Binding-site contacts:
Ligand atom C11 contacts residue TRP286 of chain 1.B at 3.5 Å (hydrophobic).
Ligand atom O3 contacts residue PHE297 of chain 1.B at 3.2 Å.
Ligand atom C8 contacts residue TRP286 of chain 1.B at 3.3 Å (hydrophobic).
Ligand atom C3 contacts residue PHE297 of chain 1.B at 3.7 Å (hydrophobic).
Ligand atom C5 contacts residue TYR337 of chain 1.B at 3.5 Å (hydrophobic).
Ligand atom C8 contacts residue TYR341 of chain 1.B at 3.7 Å (hydrophobic).
Ligand atom C9 contacts residue TRP286 of chain 1.B at 3.5 Å (hydrophobic).
Ligand atom C11 contacts residue TYR124 of chain 1.B at 3.8 Å (hydrophobic).
Ligand atom C13 contacts residue TRP286 of chain 1.B at 3.2 Å (hydrophobic).
Ligand atom C10 contacts residue TRP286 of chain 1.B at 3.6 Å (hydrophobic).
Ligand atom C7 contacts residue TYR124 of chain 1.B at 3.6 Å (hydrophobic).
Ligand atom N2 contacts residue TYR124 of chain 1.B at 3.0 Å (h-bond).
Ligand atom C9 contacts residue TYR72 of chain 1.B at 3.8 Å (hydrophobic).
Ligand atom C12 contacts residue ARG296 of chain 1.B at 3.6 Å.
Ligand atom C12 contacts residue PHE297 of chain 1.B at 3.8 Å (hydrophobic).
Ligand atom O1 contacts residue ILE294 of chain 1.B at 3.7 Å.
Ligand atom C2 contacts residue TYR124 of chain 1.B at 3.3 Å (hydrophobic).
Ligand atom O2 contacts residue ASP74 of chain 1.B at 3.8 Å.
Ligand atom N3 contacts residue TYR124 of chain 1.B at 3.6 Å (h-bond).
Ligand atom C3 contacts residue PHE338 of chain 1.B at 3.3 Å (hydrophobic).
Ligand atom C4 contacts residue TYR124 of chain 1.B at 3.7 Å (hydrophobic).
Ligand atom C9 contacts residue TYR124 of chain 1.B at 3.6 Å (hydrophobic).
Ligand atom C6 contacts residue TYR337 of chain 1.B at 3.6 Å (hydrophobic).
Ligand atom C1 contacts residue PHE297 of chain 1.B at 3.3 Å (hydrophobic).
Ligand atom C6 contacts residue TYR124 of chain 1.B at 3.1 Å (hydrophobic).
Ligand atom C2 contacts residue PHE338 of chain 1.B at 3.8 Å (hydrophobic).
Ligand atom C12 contacts residue TRP286 of chain 1.B at 3.2 Å (hydrophobic).
Ligand atom N1 contacts residue PHE338 of chain 1.B at 3.4 Å.
Ligand atom C3 contacts residue TYR124 of chain 1.B at 3.6 Å (hydrophobic).
Ligand atom O2 contacts residue TYR124 of chain 1.B at 2.9 Å (h-bond).
Ligand atom C14 contacts residue TRP286 of chain 1.B at 3.7 Å (hydrophobic).
Ligand atom C7 contacts residue TYR341 of chain 1.B at 3.3 Å (hydrophobic).
Ligand atom C10 contacts residue TYR124 of chain 1.B at 3.8 Å (hydrophobic).
Ligand atom C5 contacts residue TYR124 of chain 1.B at 3.5 Å (hydrophobic).
Ligand atom N3 contacts residue TRP286 of chain 1.B at 3.0 Å.
Ligand atom O2 contacts residue TYR341 of chain 1.B at 3.6 Å.
Ligand atom C1 contacts residue PHE338 of chain 1.B at 3.7 Å (hydrophobic).
Ligand atom O3 contacts residue SER298 of chain 1.B at 3.0 Å (h-bond).
Ligand atom C8 contacts residue TYR124 of chain 1.B at 3.8 Å (hydrophobic).
Ligand atom O1 contacts residue PHE295 of chain 1.B at 3.0 Å (h-bond).

A protein and the small-molecule ligand that binds it are described below.
Small molecule (SMILES): NC(=O)c1cc[n+](COC[n+]2ccccc2/C=N/O)cc1

Sequence of chain 1.B:
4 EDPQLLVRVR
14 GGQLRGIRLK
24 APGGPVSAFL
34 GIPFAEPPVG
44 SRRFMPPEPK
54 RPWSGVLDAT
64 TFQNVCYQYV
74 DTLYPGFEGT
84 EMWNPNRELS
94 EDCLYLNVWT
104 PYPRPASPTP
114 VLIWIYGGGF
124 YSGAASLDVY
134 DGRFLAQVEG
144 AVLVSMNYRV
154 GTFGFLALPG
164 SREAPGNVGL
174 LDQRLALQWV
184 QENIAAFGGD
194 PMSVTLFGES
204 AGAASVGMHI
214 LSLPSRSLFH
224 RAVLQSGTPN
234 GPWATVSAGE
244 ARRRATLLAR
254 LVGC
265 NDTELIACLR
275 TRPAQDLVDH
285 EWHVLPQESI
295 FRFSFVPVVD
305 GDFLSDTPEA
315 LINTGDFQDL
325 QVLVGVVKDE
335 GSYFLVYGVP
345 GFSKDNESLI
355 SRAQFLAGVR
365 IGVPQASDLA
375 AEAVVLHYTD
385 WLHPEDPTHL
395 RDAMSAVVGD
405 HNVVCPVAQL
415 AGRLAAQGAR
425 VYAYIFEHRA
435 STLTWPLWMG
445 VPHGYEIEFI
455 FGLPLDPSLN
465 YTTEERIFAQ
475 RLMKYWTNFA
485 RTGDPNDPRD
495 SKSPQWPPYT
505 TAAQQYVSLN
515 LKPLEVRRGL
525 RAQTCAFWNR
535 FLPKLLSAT